Sequence of chain 1.A:
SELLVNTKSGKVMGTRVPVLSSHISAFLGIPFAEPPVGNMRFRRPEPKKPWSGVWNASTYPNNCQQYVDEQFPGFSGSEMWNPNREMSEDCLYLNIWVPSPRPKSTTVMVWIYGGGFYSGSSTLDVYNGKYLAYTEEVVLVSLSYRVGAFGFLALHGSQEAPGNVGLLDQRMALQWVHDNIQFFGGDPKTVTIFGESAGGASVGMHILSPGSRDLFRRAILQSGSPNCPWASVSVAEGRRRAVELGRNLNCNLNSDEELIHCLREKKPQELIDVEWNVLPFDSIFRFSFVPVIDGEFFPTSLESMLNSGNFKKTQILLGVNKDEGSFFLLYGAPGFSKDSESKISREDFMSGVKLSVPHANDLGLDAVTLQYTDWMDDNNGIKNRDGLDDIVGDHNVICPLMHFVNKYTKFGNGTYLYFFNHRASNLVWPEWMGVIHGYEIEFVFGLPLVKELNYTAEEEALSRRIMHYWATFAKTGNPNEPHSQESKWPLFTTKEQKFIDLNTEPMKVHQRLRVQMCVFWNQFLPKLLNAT

This protein binds this small molecule.
Small molecule (SMILES): O/N=C/c1nc(CCCCCN2CCOCC2)ccc1O

Binding-site contacts:
Ligand atom N5 contacts residue PHE328 of chain 1.A at 3.5 Å.
Ligand atom O19 contacts residue GLY115 of chain 1.A at 3.4 Å.
Ligand atom C6 contacts residue TYR67 of chain 1.A at 3.4 Å (hydrophobic).
Ligand atom C10 contacts residue TYR118 of chain 1.A at 3.6 Å (hydrophobic).
Ligand atom C12 contacts residue 1PE1 of chain 1.F at 3.9 Å.
Ligand atom C17 contacts residue 1PE1 of chain 1.F at 3.9 Å.
Ligand atom C3 contacts residue TRP276 of chain 1.A at 3.8 Å (hydrophobic).
Ligand atom O19 contacts residue GLY116 of chain 1.A at 3.9 Å.
Ligand atom O16 contacts residue PHE327 of chain 1.A at 3.8 Å.
Ligand atom N5 contacts residue TYR118 of chain 1.A at 2.8 Å (h-bond).
Ligand atom C1 contacts residue PHE328 of chain 1.A at 3.6 Å (hydrophobic).
Ligand atom N5 contacts residue 1PE1 of chain 1.F at 3.9 Å.
Ligand atom N4 contacts residue TRP276 of chain 1.A at 4.1 Å.
Ligand atom C5 contacts residue TRP276 of chain 1.A at 3.7 Å (hydrophobic).
Ligand atom O19 contacts residue 1PE1 of chain 1.F at 3.9 Å.
Ligand atom C17 contacts residue TYR118 of chain 1.A at 3.8 Å (hydrophobic).
Ligand atom C14 contacts residue PHE328 of chain 1.A at 3.6 Å (hydrophobic).
Ligand atom C9 contacts residue TYR118 of chain 1.A at 3.9 Å (hydrophobic).
Ligand atom C5 contacts residue TYR67 of chain 1.A at 3.6 Å (hydrophobic).
Ligand atom O19 contacts residue SER197 of chain 1.A at 3.5 Å (h-bond).
Ligand atom C13 contacts residue 1PE1 of chain 1.F at 3.6 Å.
Ligand atom O1 contacts residue TRP276 of chain 1.A at 3.9 Å.
Ligand atom C13 contacts residue PHE328 of chain 1.A at 3.5 Å (hydrophobic).
Ligand atom C14 contacts residue PHE327 of chain 1.A at 3.5 Å (hydrophobic).
Ligand atom C1 contacts residue 1PE1 of chain 1.F at 3.6 Å.
Ligand atom O16 contacts residue PHE328 of chain 1.A at 3.8 Å.
Ligand atom C15 contacts residue PHE328 of chain 1.A at 3.5 Å (hydrophobic).
Ligand atom C15 contacts residue 1PE1 of chain 1.F at 3.5 Å.
Ligand atom C7 contacts residue TRP276 of chain 1.A at 3.6 Å (hydrophobic).
Ligand atom C1 contacts residue TYR118 of chain 1.A at 3.5 Å (hydrophobic).
Ligand atom C11 contacts residue TYR118 of chain 1.A at 3.6 Å (hydrophobic).
Ligand atom C10 contacts residue TYR331 of chain 1.A at 4.0 Å (hydrophobic).
Ligand atom C10 contacts residue 1PE1 of chain 1.F at 3.9 Å.
Ligand atom N18 contacts residue 1PE1 of chain 1.F at 3.2 Å.
Ligand atom C12 contacts residue PHE328 of chain 1.A at 3.4 Å (hydrophobic).
Ligand atom C12 contacts residue TYR118 of chain 1.A at 3.5 Å (hydrophobic).
Ligand atom O16 contacts residue 1PE1 of chain 1.F at 3.2 Å.
Ligand atom C9 contacts residue TRP276 of chain 1.A at 3.8 Å (hydrophobic).
Ligand atom O16 contacts residue HIS437 of chain 1.A at 3.8 Å.
Ligand atom C14 contacts residue 1PE1 of chain 1.F at 3.6 Å.